Binding-site contacts:
Ligand atom O6 contacts residue TRP411 of chain 1.A at 3.6 Å.
Ligand atom O4 contacts residue HIS342 of chain 1.A at 3.8 Å.
Ligand atom O5 contacts residue HIS342 of chain 1.A at 3.0 Å (h-bond).
Ligand atom C1 contacts residue ASP449 of chain 1.A at 3.5 Å.
Ligand atom C6 contacts residue PHE303 of chain 1.A at 3.7 Å (hydrophobic).
Ligand atom O7 contacts residue TRP552 of chain 1.A at 3.8 Å.
Ligand atom C4 contacts residue ASP343 of chain 1.A at 3.3 Å.
Ligand atom O6 contacts residue VAL450 of chain 1.A at 3.6 Å.
Ligand atom O4 contacts residue MET301 of chain 1.A at 3.6 Å.
Ligand atom O5 contacts residue ASP449 of chain 1.A at 3.2 Å (salt-bridge).
Ligand atom O6 contacts residue TRP409 of chain 1.A at 3.6 Å.
Ligand atom C4 contacts residue ASP939 of chain 1.A at 3.3 Å.
Ligand atom C5 contacts residue HIS342 of chain 1.A at 3.9 Å.
Ligand atom O4 contacts residue ASP449 of chain 1.A at 3.6 Å (salt-bridge).
Ligand atom C6 contacts residue GLU384 of chain 1.A at 3.2 Å.
Ligand atom C1 contacts residue VAL450 of chain 1.A at 3.8 Å (hydrophobic).
Ligand atom O2 contacts residue GLN553 of chain 1.A at 3.1 Å (h-bond).
Ligand atom O3 contacts residue ASP939 of chain 1.A at 3.4 Å (salt-bridge).
Ligand atom C4 contacts residue TRP409 of chain 1.A at 3.7 Å (hydrophobic).
Ligand atom O4 contacts residue ASP939 of chain 1.A at 2.7 Å (salt-bridge).
Ligand atom C2 contacts residue ASP449 of chain 1.A at 3.7 Å.
Ligand atom C5 contacts residue TRP411 of chain 1.A at 3.8 Å (hydrophobic).
Ligand atom O6 contacts residue GLU384 of chain 1.A at 2.6 Å (salt-bridge).
Ligand atom O4 contacts residue HIS342 of chain 1.A at 3.2 Å.
Ligand atom C6 contacts residue TRP409 of chain 1.A at 3.4 Å (hydrophobic).
Ligand atom C6 contacts residue ASP343 of chain 1.A at 3.5 Å.
Ligand atom C2 contacts residue TRP552 of chain 1.A at 3.9 Å (hydrophobic).
Ligand atom C6 contacts residue HIS342 of chain 1.A at 3.7 Å.
Ligand atom O4 contacts residue ASP343 of chain 1.A at 2.7 Å (salt-bridge).
Ligand atom C5 contacts residue TRP409 of chain 1.A at 3.6 Å (hydrophobic).
Ligand atom O7 contacts residue ASP449 of chain 1.A at 3.6 Å (salt-bridge).
Ligand atom O5 contacts residue VAL450 of chain 1.A at 3.1 Å.
Ligand atom O7 contacts residue GLN481 of chain 1.A at 3.6 Å.
Ligand atom O5 contacts residue ASP343 of chain 1.A at 3.4 Å (salt-bridge).
Ligand atom O3 contacts residue HIS342 of chain 1.A at 3.9 Å.
Ligand atom O6 contacts residue ASP343 of chain 1.A at 2.6 Å (salt-bridge).
Ligand atom O6 contacts residue TRP409 of chain 1.A at 2.9 Å (h-bond).
Ligand atom C7 contacts residue GLN481 of chain 1.A at 3.6 Å.
Ligand atom O2 contacts residue TRP552 of chain 1.A at 3.9 Å.
Ligand atom C6 contacts residue TRP411 of chain 1.A at 3.6 Å (hydrophobic).

Sequence of chain 1.A:
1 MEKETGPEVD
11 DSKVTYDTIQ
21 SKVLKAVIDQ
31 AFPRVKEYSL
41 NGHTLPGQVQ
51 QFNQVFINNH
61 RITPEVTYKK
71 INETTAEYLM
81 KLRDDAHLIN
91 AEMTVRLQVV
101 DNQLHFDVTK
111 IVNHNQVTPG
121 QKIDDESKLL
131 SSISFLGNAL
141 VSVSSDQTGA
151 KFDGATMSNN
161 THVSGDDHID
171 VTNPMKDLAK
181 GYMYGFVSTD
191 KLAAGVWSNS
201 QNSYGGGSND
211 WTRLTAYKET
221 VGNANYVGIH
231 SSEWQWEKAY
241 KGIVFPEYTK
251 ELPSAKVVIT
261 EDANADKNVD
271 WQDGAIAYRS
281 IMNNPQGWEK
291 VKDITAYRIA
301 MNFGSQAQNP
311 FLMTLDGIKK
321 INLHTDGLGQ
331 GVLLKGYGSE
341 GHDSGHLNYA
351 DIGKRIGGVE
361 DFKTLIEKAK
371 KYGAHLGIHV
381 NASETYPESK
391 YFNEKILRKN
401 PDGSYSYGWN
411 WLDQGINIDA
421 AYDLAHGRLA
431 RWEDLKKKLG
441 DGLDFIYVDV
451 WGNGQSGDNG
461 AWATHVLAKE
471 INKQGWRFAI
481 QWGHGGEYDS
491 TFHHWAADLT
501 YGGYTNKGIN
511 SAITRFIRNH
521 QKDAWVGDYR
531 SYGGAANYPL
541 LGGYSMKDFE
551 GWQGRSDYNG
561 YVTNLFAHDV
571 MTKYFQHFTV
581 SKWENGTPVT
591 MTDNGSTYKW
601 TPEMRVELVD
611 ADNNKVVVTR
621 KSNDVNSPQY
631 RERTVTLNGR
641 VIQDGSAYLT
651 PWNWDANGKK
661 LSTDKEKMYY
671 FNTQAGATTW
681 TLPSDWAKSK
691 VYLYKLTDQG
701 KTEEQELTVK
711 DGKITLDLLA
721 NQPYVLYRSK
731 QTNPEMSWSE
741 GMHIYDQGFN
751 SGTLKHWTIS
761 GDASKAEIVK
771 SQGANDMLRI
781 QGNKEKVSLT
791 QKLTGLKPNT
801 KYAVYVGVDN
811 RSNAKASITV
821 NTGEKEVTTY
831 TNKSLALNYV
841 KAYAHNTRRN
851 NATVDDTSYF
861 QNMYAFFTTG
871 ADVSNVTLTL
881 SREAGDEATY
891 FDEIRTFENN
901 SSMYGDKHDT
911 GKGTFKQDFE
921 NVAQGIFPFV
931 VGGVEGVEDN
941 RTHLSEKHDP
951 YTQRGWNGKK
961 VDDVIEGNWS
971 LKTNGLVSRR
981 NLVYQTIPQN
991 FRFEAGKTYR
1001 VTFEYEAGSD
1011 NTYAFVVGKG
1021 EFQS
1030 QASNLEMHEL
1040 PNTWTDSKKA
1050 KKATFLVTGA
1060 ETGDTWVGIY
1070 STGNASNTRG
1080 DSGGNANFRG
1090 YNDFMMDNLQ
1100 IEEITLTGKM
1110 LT

A protein and the small-molecule ligand that binds it are described below.
Small molecule (SMILES): CC(=O)N[C@@H]1[C@@H](O[C@@H]2O[C@H](CO)[C@H](O)[C@H](O)[C@H]2O)[C@@H](O)[C@@H](CO)O[C@@H]1O